The small molecule below binds the protein below.
Small molecule (SMILES): Nc1nc2c(ncn2[C@@H]2O[C@H](CO[P](=O)(O)O[P](=O)(O)OP(O)(O)=S)[C@@H](O)[C@H]2O)c(=O)[nH]1

Binding-site contacts:
Ligand atom C5' contacts residue GLY136 of chain 1.E at 3.6 Å.
Ligand atom N3 contacts residue LYS33 of chain 1.E at 3.5 Å.
Ligand atom C2 contacts residue LYS33 of chain 1.E at 3.4 Å.
Ligand atom C6 contacts residue LYS33 of chain 1.E at 3.4 Å.
Ligand atom S1G contacts residue GLY140 of chain 1.E at 3.2 Å (h-bond).
Ligand atom O3A contacts residue ARG87 of chain 1.E at 2.8 Å (salt-bridge).
Ligand atom O2B contacts residue GLY142 of chain 1.E at 3.2 Å (h-bond).
Ligand atom O6 contacts residue LYS36 of chain 1.E at 3.1 Å (salt-bridge).
Ligand atom PB contacts residue MG1 of chain 1.Q at 3.6 Å.
Ligand atom O2' contacts residue LYS237 of chain 1.E at 3.6 Å (salt-bridge).
Ligand atom O1B contacts residue GLN32 of chain 1.E at 3.3 Å (h-bond).
Ligand atom O3A contacts residue GLY139 of chain 1.E at 3.6 Å.
Ligand atom C2 contacts residue ASN213 of chain 1.E at 3.6 Å.
Ligand atom C5' contacts residue ARG87 of chain 1.E at 3.6 Å.
Ligand atom O1B contacts residue ASP64 of chain 1.E at 3.3 Å (salt-bridge).
Ligand atom O2G contacts residue ARG87 of chain 1.E at 2.4 Å (salt-bridge).
Ligand atom S1G contacts residue ARG87 of chain 1.E at 3.2 Å (salt-bridge).
Ligand atom C4 contacts residue LYS33 of chain 1.E at 3.5 Å.
Ligand atom O2A contacts residue GLN32 of chain 1.E at 3.0 Å (h-bond).
Ligand atom O3' contacts residue GLU175 of chain 1.E at 3.0 Å (salt-bridge).
Ligand atom N2 contacts residue ASN213 of chain 1.E at 2.8 Å (h-bond).
Ligand atom C5' contacts residue GLY139 of chain 1.E at 3.5 Å.
Ligand atom N1 contacts residue ASN241 of chain 1.E at 3.1 Å (h-bond).
Ligand atom N3 contacts residue ASN213 of chain 1.E at 3.4 Å (h-bond).
Ligand atom O3B contacts residue GLY139 of chain 1.E at 3.6 Å.
Ligand atom N2 contacts residue SER167 of chain 1.E at 3.3 Å (h-bond).
Ligand atom C5 contacts residue LYS33 of chain 1.E at 3.4 Å.
Ligand atom O2B contacts residue GLN32 of chain 1.E at 3.5 Å (h-bond).
Ligand atom N7 contacts residue LYS36 of chain 1.E at 3.4 Å (salt-bridge).
Ligand atom PA contacts residue ARG87 of chain 1.E at 3.5 Å.
Ligand atom O3B contacts residue GLY140 of chain 1.E at 3.2 Å (h-bond).
Ligand atom O3G contacts residue MG1 of chain 1.Q at 1.9 Å.
Ligand atom PG contacts residue MG1 of chain 1.Q at 3.2 Å.
Ligand atom N1 contacts residue LYS33 of chain 1.E at 3.4 Å.
Ligand atom O6 contacts residue ASN241 of chain 1.E at 2.9 Å (h-bond).
Ligand atom O2A contacts residue LYS33 of chain 1.E at 2.9 Å (salt-bridge).
Ligand atom O1B contacts residue MG1 of chain 1.Q at 2.4 Å.
Ligand atom O1A contacts residue ARG87 of chain 1.E at 3.4 Å (salt-bridge).
Ligand atom O3B contacts residue VAL141 of chain 1.E at 3.3 Å (h-bond).
Ligand atom O2B contacts residue GLY31 of chain 1.E at 3.2 Å.

Sequence of chain 1.E:
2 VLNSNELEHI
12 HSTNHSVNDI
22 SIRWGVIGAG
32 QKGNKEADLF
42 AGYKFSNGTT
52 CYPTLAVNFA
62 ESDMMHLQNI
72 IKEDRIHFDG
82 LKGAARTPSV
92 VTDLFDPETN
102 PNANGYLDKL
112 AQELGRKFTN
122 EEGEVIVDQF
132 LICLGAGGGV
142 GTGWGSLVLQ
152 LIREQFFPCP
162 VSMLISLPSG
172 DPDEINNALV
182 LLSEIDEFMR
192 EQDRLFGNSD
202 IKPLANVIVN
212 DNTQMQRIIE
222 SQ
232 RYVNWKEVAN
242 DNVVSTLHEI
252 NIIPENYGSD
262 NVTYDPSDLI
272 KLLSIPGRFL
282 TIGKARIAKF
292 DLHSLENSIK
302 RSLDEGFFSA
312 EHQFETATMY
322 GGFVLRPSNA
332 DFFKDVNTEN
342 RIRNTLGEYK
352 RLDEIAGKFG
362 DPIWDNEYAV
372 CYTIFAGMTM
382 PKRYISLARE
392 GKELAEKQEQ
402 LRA